Sequence of chain 1.D:
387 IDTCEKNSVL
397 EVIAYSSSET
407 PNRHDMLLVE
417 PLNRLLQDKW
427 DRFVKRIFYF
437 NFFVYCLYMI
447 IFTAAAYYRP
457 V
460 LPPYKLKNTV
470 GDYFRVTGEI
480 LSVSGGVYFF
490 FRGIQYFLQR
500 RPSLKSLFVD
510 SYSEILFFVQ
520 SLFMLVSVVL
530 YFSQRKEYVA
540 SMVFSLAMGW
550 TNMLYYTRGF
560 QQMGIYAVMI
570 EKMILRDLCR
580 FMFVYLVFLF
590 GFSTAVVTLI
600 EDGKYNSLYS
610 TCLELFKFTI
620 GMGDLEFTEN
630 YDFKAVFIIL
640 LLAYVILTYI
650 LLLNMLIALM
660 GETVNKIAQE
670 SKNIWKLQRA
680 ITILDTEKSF

Sequence of chain 1.A:
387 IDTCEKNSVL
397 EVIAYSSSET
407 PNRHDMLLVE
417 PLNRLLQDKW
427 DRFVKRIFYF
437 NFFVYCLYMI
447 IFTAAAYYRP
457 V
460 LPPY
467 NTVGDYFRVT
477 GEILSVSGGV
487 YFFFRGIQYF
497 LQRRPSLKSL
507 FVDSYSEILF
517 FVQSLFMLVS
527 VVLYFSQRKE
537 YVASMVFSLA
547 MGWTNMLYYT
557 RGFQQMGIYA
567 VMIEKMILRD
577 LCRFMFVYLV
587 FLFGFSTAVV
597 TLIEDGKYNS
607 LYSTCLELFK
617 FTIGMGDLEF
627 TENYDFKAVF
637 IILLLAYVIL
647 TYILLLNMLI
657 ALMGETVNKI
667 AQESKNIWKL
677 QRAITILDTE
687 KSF

A protein and the small-molecule ligand that binds it are described below.
Small molecule (SMILES): CCCCCCCCCCCCCC(=O)OC[C@@H](O)COP(=O)(O)O

Binding-site contacts:
Ligand atom CAI contacts residue LEU515 of chain 1.D at 3.4 Å (hydrophobic).
Ligand atom CAI contacts residue THR550 of chain 1.D at 3.8 Å.
Ligand atom CAG contacts residue TYR554 of chain 1.D at 3.6 Å (hydrophobic).
Ligand atom OAE contacts residue ASN551 of chain 1.D at 3.8 Å.
Ligand atom CAR contacts residue PHE591 of chain 1.A at 3.5 Å (hydrophobic).
Ligand atom OAA contacts residue TYR511 of chain 1.D at 3.0 Å (h-bond).
Ligand atom CAO contacts residue THR550 of chain 1.D at 3.9 Å.
Ligand atom PAC contacts residue TYR554 of chain 1.D at 3.9 Å.
Ligand atom OAD contacts residue ARG557 of chain 1.D at 3.8 Å.
Ligand atom CAP contacts residue PHE591 of chain 1.A at 3.9 Å (hydrophobic).
Ligand atom OAB contacts residue TYR554 of chain 1.D at 3.3 Å.
Ligand atom CAG contacts residue THR550 of chain 1.D at 3.7 Å.
Ligand atom CAH contacts residue LEU553 of chain 1.D at 3.6 Å (hydrophobic).
Ligand atom CAP contacts residue LEU646 of chain 1.A at 3.5 Å (hydrophobic).
Ligand atom OAB contacts residue SER512 of chain 1.D at 3.0 Å.
Ligand atom CAQ contacts residue ALA642 of chain 1.A at 3.8 Å (hydrophobic).
Ligand atom OAF contacts residue LEU553 of chain 1.D at 3.4 Å.
Ligand atom OAY contacts residue LEU553 of chain 1.D at 3.4 Å.
Ligand atom OAF contacts residue TYR554 of chain 1.D at 3.2 Å (h-bond).
Ligand atom CAM contacts residue LEU646 of chain 1.A at 3.7 Å (hydrophobic).
Ligand atom CAS contacts residue ALA546 of chain 1.D at 3.4 Å (hydrophobic).
Ligand atom CAK contacts residue THR550 of chain 1.D at 3.7 Å.
Ligand atom CAU contacts residue PHE543 of chain 1.D at 3.6 Å (hydrophobic).
Ligand atom CAM contacts residue THR550 of chain 1.D at 4.0 Å.
Ligand atom CAQ contacts residue PHE591 of chain 1.A at 3.6 Å (hydrophobic).
Ligand atom CAT contacts residue PHE543 of chain 1.D at 3.8 Å (hydrophobic).
Ligand atom CAP contacts residue THR550 of chain 1.D at 4.0 Å.
Ligand atom OAE contacts residue THR550 of chain 1.D at 2.9 Å (h-bond).
Ligand atom CAS contacts residue MET547 of chain 1.D at 3.4 Å (hydrophobic).
Ligand atom CAT contacts residue ALA546 of chain 1.D at 3.8 Å (hydrophobic).
Ligand atom CAO contacts residue MET547 of chain 1.D at 3.6 Å (hydrophobic).
Ligand atom CAS contacts residue PHE543 of chain 1.D at 3.6 Å (hydrophobic).
Ligand atom CAX contacts residue PHE543 of chain 1.D at 3.7 Å (hydrophobic).
Ligand atom CAH contacts residue THR550 of chain 1.D at 3.5 Å.
Ligand atom OAE contacts residue LEU515 of chain 1.D at 3.9 Å.
Ligand atom CAV contacts residue ILE638 of chain 1.A at 3.9 Å (hydrophobic).
Ligand atom CAR contacts residue ALA546 of chain 1.D at 3.5 Å (hydrophobic).
Ligand atom OAY contacts residue TYR511 of chain 1.D at 3.8 Å.
Ligand atom CAG contacts residue LEU553 of chain 1.D at 3.7 Å (hydrophobic).
Ligand atom CAV contacts residue PHE543 of chain 1.D at 3.6 Å (hydrophobic).